Sequence of chain 1.O:
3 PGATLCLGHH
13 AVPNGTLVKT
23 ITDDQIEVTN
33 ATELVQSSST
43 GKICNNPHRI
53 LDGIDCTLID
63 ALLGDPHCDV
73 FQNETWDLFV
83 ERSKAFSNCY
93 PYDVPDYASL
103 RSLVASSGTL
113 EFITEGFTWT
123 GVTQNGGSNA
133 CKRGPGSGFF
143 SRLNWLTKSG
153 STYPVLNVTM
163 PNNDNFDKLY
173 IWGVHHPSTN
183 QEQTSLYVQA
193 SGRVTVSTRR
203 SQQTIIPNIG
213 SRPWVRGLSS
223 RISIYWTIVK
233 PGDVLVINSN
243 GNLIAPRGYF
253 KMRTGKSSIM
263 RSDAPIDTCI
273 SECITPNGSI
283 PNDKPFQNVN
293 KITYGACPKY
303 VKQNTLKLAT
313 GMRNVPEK

Sequence of chain 1.Q:
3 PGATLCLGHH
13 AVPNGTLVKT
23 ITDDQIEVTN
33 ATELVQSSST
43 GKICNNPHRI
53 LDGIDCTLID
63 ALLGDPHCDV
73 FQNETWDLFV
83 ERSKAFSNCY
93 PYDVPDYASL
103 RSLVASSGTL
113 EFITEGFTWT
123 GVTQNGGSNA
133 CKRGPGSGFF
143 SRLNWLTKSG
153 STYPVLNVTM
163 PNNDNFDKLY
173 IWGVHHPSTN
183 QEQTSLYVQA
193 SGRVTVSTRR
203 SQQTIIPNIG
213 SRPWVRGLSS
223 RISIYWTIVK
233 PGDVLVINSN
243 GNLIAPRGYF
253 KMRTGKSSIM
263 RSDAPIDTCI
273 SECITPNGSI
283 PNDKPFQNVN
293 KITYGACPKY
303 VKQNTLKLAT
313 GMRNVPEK

Binding-site contacts:
Ligand atom C5 contacts residue ASN159 of chain 1.O at 3.6 Å.
Ligand atom C8 contacts residue ASN159 of chain 1.O at 4.2 Å.
Ligand atom N2 contacts residue ASN159 of chain 1.O at 2.6 Å (h-bond).
Ligand atom C8 contacts residue THR161 of chain 1.O at 3.7 Å.
Ligand atom C2 contacts residue ASN159 of chain 1.O at 2.3 Å.
Ligand atom C7 contacts residue TRP216 of chain 1.Q at 4.1 Å (hydrophobic).
Ligand atom C4 contacts residue ASN159 of chain 1.O at 4.2 Å.
Ligand atom C8 contacts residue SER213 of chain 1.Q at 4.2 Å.
Ligand atom O7 contacts residue ASN159 of chain 1.O at 3.3 Å (h-bond).
Ligand atom C2 contacts residue TRP216 of chain 1.Q at 3.8 Å (hydrophobic).
Ligand atom O6 contacts residue THR161 of chain 1.O at 3.4 Å.
Ligand atom O6 contacts residue TRP216 of chain 1.Q at 3.8 Å.
Ligand atom C3 contacts residue ASN159 of chain 1.O at 3.6 Å.
Ligand atom O5 contacts residue ASN159 of chain 1.O at 2.4 Å (h-bond).
Ligand atom O7 contacts residue TRP216 of chain 1.Q at 2.9 Å (h-bond).
Ligand atom C7 contacts residue ASN159 of chain 1.O at 3.1 Å.
Ligand atom N2 contacts residue SER213 of chain 1.Q at 3.9 Å.
Ligand atom C4 contacts residue TRP216 of chain 1.Q at 4.3 Å (hydrophobic).
Ligand atom O7 contacts residue PRO215 of chain 1.Q at 3.7 Å.
Ligand atom C6 contacts residue THR161 of chain 1.O at 3.5 Å.
Ligand atom C5 contacts residue TRP216 of chain 1.Q at 4.3 Å (hydrophobic).
Ligand atom O5 contacts residue TRP216 of chain 1.Q at 4.4 Å.
Ligand atom C8 contacts residue VAL236 of chain 1.O at 4.0 Å (hydrophobic).
Ligand atom N2 contacts residue TRP216 of chain 1.Q at 4.4 Å.
Ligand atom C1 contacts residue ASN159 of chain 1.O at 1.4 Å.
Ligand atom C6 contacts residue TRP216 of chain 1.Q at 4.4 Å (hydrophobic).
Ligand atom O3 contacts residue TRP216 of chain 1.Q at 4.3 Å.

A protein and the small-molecule ligand that binds it are described below.
Small molecule (SMILES): CC(=O)N[C@H]1[C@H](O[C@H]2[C@H](O)[C@@H](NC(C)=O)CO[C@@H]2CO)O[C@H](CO)[C@@H](O[C@@H]2O[C@H](CO[C@H]3O[C@H](CO)[C@@H](O)[C@H](O)[C@@H]3O)[C@@H](O)[C@H](O)[C@@H]2O)[C@@H]1O